A protein and the small-molecule ligand that binds it are described below.
Small molecule (SMILES): CC(=O)N[C@@H]1[C@@H](O)[C@H](O)[C@@H](CO)O[C@H]1O

Sequence of chain 44.A:
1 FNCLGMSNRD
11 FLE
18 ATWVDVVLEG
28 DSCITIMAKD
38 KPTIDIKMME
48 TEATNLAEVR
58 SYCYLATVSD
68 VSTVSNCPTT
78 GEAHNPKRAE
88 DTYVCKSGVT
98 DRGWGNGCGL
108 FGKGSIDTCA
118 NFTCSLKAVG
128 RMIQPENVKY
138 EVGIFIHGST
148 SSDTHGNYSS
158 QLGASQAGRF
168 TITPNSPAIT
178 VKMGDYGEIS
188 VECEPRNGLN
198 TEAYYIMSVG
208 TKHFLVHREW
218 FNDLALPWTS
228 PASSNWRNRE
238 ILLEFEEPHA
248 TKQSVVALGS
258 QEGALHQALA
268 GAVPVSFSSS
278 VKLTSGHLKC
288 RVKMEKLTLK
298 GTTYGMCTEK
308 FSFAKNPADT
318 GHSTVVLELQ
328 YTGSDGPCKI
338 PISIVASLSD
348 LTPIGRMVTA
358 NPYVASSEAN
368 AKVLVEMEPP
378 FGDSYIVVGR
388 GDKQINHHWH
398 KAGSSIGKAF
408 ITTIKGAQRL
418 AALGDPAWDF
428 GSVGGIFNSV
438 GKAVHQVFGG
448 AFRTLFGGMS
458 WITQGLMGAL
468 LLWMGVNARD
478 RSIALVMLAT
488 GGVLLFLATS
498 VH

Binding-site contacts:
Ligand atom N2 contacts residue ASN118 of chain 44.A at 2.9 Å (h-bond).
Ligand atom C7 contacts residue ASN118 of chain 44.A at 3.8 Å.
Ligand atom C5 contacts residue ASN118 of chain 44.A at 3.6 Å.
Ligand atom O6 contacts residue PHE119 of chain 44.A at 2.8 Å (h-bond).
Ligand atom O5 contacts residue ASN118 of chain 44.A at 2.4 Å (h-bond).
Ligand atom C1 contacts residue THR89 of chain 44.A at 4.2 Å.
Ligand atom C6 contacts residue PHE119 of chain 44.A at 4.0 Å (hydrophobic).
Ligand atom O6 contacts residue THR120 of chain 44.A at 3.6 Å (h-bond).
Ligand atom O5 contacts residue PHE119 of chain 44.A at 3.9 Å.
Ligand atom C5 contacts residue THR120 of chain 44.A at 4.2 Å.
Ligand atom C4 contacts residue ASN118 of chain 44.A at 4.2 Å.
Ligand atom C6 contacts residue THR120 of chain 44.A at 3.8 Å.
Ligand atom O6 contacts residue ASN118 of chain 44.A at 4.2 Å.
Ligand atom C2 contacts residue ASN118 of chain 44.A at 2.5 Å.
Ligand atom C1 contacts residue ASN118 of chain 44.A at 1.4 Å.
Ligand atom N2 contacts residue TYR90 of chain 44.A at 4.4 Å.
Ligand atom C8 contacts residue SER66 of chain 44.A at 3.6 Å.
Ligand atom C3 contacts residue ASN118 of chain 44.A at 3.8 Å.
Ligand atom C1 contacts residue SER66 of chain 44.A at 4.5 Å.
Ligand atom C8 contacts residue ASN118 of chain 44.A at 3.7 Å.
Ligand atom O5 contacts residue THR120 of chain 44.A at 3.4 Å (h-bond).
Ligand atom C8 contacts residue ASP67 of chain 44.A at 3.7 Å.
Ligand atom O6 contacts residue THR89 of chain 44.A at 3.9 Å.
Ligand atom O5 contacts residue THR89 of chain 44.A at 4.5 Å.